Binding-site contacts:
Ligand atom C33 contacts residue CLR1 of chain 1.B at 3.7 Å.
Ligand atom C36 contacts residue PHE591 of chain 1.A at 3.5 Å (hydrophobic).
Ligand atom C41 contacts residue PHE382 of chain 1.A at 3.7 Å (hydrophobic).
Ligand atom C22 contacts residue CLR1 of chain 1.B at 3.1 Å.
Ligand atom C06 contacts residue PHE591 of chain 1.A at 3.8 Å (hydrophobic).
Ligand atom C21 contacts residue CLR1 of chain 1.B at 3.5 Å.
Ligand atom O15 contacts residue ASN1204 of chain 1.A at 3.8 Å.
Ligand atom O29 contacts residue MET598 of chain 1.A at 3.3 Å.
Ligand atom O16 contacts residue ARG1205 of chain 1.A at 2.3 Å (salt-bridge).
Ligand atom O10 contacts residue PHE382 of chain 1.A at 3.8 Å.
Ligand atom C02 contacts residue PHE591 of chain 1.A at 3.6 Å (hydrophobic).
Ligand atom O16 contacts residue ASN1204 of chain 1.A at 3.4 Å (h-bond).
Ligand atom O51 contacts residue MET598 of chain 1.A at 2.9 Å (h-bond).
Ligand atom S42 contacts residue LYS329 of chain 1.A at 3.5 Å (salt-bridge).
Ligand atom N39 contacts residue PHE591 of chain 1.A at 3.8 Å.
Ligand atom C01 contacts residue MET440 of chain 1.A at 3.5 Å (hydrophobic).
Ligand atom O17 contacts residue ARG1205 of chain 1.A at 2.9 Å (salt-bridge).
Ligand atom S14 contacts residue ARG1257 of chain 1.A at 3.8 Å.
Ligand atom C48 contacts residue PHE437 of chain 1.A at 3.7 Å (hydrophobic).
Ligand atom O45 contacts residue PHE591 of chain 1.A at 3.5 Å.
Ligand atom S14 contacts residue PHE386 of chain 1.A at 3.8 Å.
Ligand atom O44 contacts residue LYS329 of chain 1.A at 3.0 Å (salt-bridge).
Ligand atom O44 contacts residue MET440 of chain 1.A at 3.8 Å.
Ligand atom C54 contacts residue CLR1 of chain 1.B at 3.6 Å.
Ligand atom C32 contacts residue CLR1 of chain 1.B at 3.5 Å.
Ligand atom N23 contacts residue CLR1 of chain 1.B at 3.6 Å.
Ligand atom O16 contacts residue PHE386 of chain 1.A at 3.2 Å.
Ligand atom O15 contacts residue ARG1257 of chain 1.A at 2.4 Å (salt-bridge).
Ligand atom C47 contacts residue PHE437 of chain 1.A at 3.9 Å (hydrophobic).
Ligand atom C34 contacts residue CLR1 of chain 1.B at 3.8 Å.
Ligand atom C24 contacts residue CLR1 of chain 1.B at 3.3 Å.
Ligand atom C03 contacts residue PHE591 of chain 1.A at 3.9 Å (hydrophobic).
Ligand atom C55 contacts residue PHE437 of chain 1.A at 3.9 Å (hydrophobic).
Ligand atom C34 contacts residue PHE550 of chain 1.A at 3.7 Å (hydrophobic).
Ligand atom C35 contacts residue TRP1254 of chain 1.A at 3.6 Å (hydrophobic).
Ligand atom N11 contacts residue TRP1254 of chain 1.A at 3.8 Å.
Ligand atom C31 contacts residue MET598 of chain 1.A at 3.9 Å (hydrophobic).
Ligand atom C13 contacts residue PHE386 of chain 1.A at 3.4 Å (hydrophobic).
Ligand atom O43 contacts residue LYS329 of chain 1.A at 2.9 Å (salt-bridge).
Ligand atom S14 contacts residue ARG1205 of chain 1.A at 3.2 Å (salt-bridge).

The small molecule below binds the protein below.
Small molecule (SMILES): C=CC1=C(C)C(=O)NC1=Cc1[nH]c(Cc2[nH]c(/C=C3/NC(=O)C(C=C)=C3C)c(C)c2CCC(=O)NCCS(=O)(=O)O)c(CCC(=O)NCCS(=O)(=O)O)c1C

Sequence of chain 1.A:
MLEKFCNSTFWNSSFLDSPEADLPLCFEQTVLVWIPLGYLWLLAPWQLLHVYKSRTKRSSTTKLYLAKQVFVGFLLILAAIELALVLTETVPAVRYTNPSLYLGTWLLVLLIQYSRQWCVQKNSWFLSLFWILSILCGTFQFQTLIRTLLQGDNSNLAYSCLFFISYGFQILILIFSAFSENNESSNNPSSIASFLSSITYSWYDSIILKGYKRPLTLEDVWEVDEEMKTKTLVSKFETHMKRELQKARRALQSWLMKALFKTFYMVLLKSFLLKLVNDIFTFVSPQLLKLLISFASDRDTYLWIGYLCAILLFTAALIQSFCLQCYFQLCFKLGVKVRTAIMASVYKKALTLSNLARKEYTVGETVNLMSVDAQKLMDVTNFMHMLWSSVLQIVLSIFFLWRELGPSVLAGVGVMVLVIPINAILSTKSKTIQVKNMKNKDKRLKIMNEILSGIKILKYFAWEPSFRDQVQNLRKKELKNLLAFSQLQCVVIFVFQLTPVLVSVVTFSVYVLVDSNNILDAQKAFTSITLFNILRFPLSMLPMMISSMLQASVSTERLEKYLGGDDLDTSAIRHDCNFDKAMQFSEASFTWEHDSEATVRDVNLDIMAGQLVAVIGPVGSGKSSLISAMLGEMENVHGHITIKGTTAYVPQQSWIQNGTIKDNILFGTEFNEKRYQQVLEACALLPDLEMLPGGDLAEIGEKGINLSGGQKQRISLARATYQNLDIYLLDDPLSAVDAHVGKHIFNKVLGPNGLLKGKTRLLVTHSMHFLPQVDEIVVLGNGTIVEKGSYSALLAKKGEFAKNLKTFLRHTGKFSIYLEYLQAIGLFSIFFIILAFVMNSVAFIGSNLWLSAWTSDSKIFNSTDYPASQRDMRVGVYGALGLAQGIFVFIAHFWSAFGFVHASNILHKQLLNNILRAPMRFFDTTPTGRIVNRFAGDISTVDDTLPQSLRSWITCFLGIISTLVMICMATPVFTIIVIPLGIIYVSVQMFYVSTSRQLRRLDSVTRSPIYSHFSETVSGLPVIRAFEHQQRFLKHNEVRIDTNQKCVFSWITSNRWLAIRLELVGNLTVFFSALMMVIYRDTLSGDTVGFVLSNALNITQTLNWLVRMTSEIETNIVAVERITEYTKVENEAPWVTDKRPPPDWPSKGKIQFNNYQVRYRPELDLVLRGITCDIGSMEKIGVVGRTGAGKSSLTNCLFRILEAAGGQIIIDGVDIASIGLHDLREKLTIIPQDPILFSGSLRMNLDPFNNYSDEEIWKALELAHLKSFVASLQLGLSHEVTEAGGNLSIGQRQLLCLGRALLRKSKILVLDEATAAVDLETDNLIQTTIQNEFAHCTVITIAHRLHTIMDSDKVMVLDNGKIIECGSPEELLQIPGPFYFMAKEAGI